Binding-site contacts:
Ligand atom C1 contacts residue THR311 of chain 1.E at 3.6 Å.
Ligand atom C8 contacts residue ASN31 of chain 1.E at 4.5 Å.
Ligand atom O6 contacts residue LEU374 of chain 1.E at 3.1 Å.
Ligand atom C5 contacts residue THR311 of chain 1.E at 4.1 Å.
Ligand atom N2 contacts residue ASN31 of chain 1.E at 2.8 Å (h-bond).
Ligand atom O6 contacts residue THR311 of chain 1.E at 4.1 Å.
Ligand atom C2 contacts residue ASN31 of chain 1.E at 2.3 Å.
Ligand atom C8 contacts residue THR33 of chain 1.E at 3.6 Å.
Ligand atom O5 contacts residue ASN31 of chain 1.E at 2.4 Å (h-bond).
Ligand atom C6 contacts residue THR311 of chain 1.E at 3.9 Å.
Ligand atom O7 contacts residue ASN31 of chain 1.E at 3.5 Å (h-bond).
Ligand atom O5 contacts residue THR311 of chain 1.E at 2.9 Å (h-bond).
Ligand atom C4 contacts residue ASN31 of chain 1.E at 4.2 Å.
Ligand atom C6 contacts residue LEU374 of chain 1.E at 4.1 Å (hydrophobic).
Ligand atom C5 contacts residue ASN31 of chain 1.E at 3.6 Å.
Ligand atom C6 contacts residue THR33 of chain 1.E at 4.1 Å.
Ligand atom C7 contacts residue ASN31 of chain 1.E at 3.4 Å.
Ligand atom C1 contacts residue ASN31 of chain 1.E at 1.4 Å.
Ligand atom C3 contacts residue ASN31 of chain 1.E at 3.7 Å.

This protein binds this small molecule.
Small molecule (SMILES): CC(=O)N[C@H]1[C@H](O[C@H]2[C@H](O)[C@@H](NC(C)=O)CO[C@@H]2CO)O[C@H](CO)[C@@H](O)[C@@H]1O

Sequence of chain 1.E:
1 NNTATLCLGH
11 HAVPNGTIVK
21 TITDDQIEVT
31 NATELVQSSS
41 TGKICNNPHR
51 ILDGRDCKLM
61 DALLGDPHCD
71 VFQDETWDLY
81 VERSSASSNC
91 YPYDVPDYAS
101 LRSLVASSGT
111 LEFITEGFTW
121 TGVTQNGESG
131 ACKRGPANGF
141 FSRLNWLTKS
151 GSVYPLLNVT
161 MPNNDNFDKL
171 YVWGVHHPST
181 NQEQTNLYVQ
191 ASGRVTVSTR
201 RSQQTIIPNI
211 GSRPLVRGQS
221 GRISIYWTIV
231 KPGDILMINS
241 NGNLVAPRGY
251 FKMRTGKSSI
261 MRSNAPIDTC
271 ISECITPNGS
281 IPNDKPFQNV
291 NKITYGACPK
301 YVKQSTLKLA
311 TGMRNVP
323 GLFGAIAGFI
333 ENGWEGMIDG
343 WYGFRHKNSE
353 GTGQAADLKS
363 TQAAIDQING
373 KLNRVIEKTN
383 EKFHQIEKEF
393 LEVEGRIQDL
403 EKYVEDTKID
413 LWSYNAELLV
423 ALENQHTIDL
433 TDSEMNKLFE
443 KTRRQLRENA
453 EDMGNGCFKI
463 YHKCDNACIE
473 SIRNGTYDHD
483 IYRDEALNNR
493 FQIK